Binding-site contacts:
Ligand atom C11 contacts residue ILE92 of chain 1.C at 3.3 Å (hydrophobic).
Ligand atom C13 contacts residue VAL32 of chain 1.C at 3.8 Å (hydrophobic).
Ligand atom O11 contacts residue ALA45 of chain 1.C at 3.8 Å.
Ligand atom C53 contacts residue ALA96 of chain 1.C at 3.4 Å (hydrophobic).
Ligand atom O36 contacts residue ASP157 of chain 1.C at 3.0 Å (salt-bridge).
Ligand atom C9 contacts residue ILE92 of chain 1.C at 3.8 Å (hydrophobic).
Ligand atom C15 contacts residue ILE92 of chain 1.C at 3.4 Å (hydrophobic).
Ligand atom C53 contacts residue GLY98 of chain 1.C at 3.7 Å.
Ligand atom O25 contacts residue ILE90 of chain 1.C at 3.7 Å.
Ligand atom C16 contacts residue ILE92 of chain 1.C at 3.7 Å (hydrophobic).
Ligand atom O34 contacts residue GLY98 of chain 1.C at 3.7 Å.
Ligand atom O36 contacts residue ILE92 of chain 1.C at 3.8 Å.
Ligand atom C49 contacts residue LEU24 of chain 1.C at 3.4 Å (hydrophobic).
Ligand atom C16 contacts residue ASP157 of chain 1.C at 3.8 Å.
Ligand atom C9 contacts residue ALA45 of chain 1.C at 3.0 Å (hydrophobic).
Ligand atom O36 contacts residue ALA156 of chain 1.C at 3.7 Å.
Ligand atom O11 contacts residue VAL32 of chain 1.C at 3.5 Å.
Ligand atom C3 contacts residue CYS95 of chain 1.C at 3.8 Å (hydrophobic).
Ligand atom O11 contacts residue PHE158 of chain 1.C at 3.7 Å.
Ligand atom C2 contacts residue CYS95 of chain 1.C at 3.1 Å (hydrophobic).
Ligand atom N37 contacts residue ASP157 of chain 1.C at 3.5 Å (salt-bridge).
Ligand atom C2 contacts residue PHE94 of chain 1.C at 3.8 Å (hydrophobic).
Ligand atom C49 contacts residue GLY25 of chain 1.C at 3.5 Å.
Ligand atom N21 contacts residue ILE90 of chain 1.C at 3.8 Å.
Ligand atom C38 contacts residue ASP157 of chain 1.C at 3.8 Å.
Ligand atom C8 contacts residue ALA45 of chain 1.C at 3.4 Å (hydrophobic).
Ligand atom C8 contacts residue GLU93 of chain 1.C at 3.3 Å.
Ligand atom C4 contacts residue ALA45 of chain 1.C at 3.8 Å (hydrophobic).
Ligand atom N7 contacts residue CYS95 of chain 1.C at 3.0 Å (h-bond).
Ligand atom C13 contacts residue ILE92 of chain 1.C at 3.7 Å (hydrophobic).
Ligand atom C17 contacts residue PHE158 of chain 1.C at 3.8 Å (hydrophobic).
Ligand atom N28 contacts residue ASP157 of chain 1.C at 3.3 Å (salt-bridge).
Ligand atom CL4 contacts residue LYS47 of chain 1.C at 3.6 Å.
Ligand atom C8 contacts residue CYS95 of chain 1.C at 3.6 Å (hydrophobic).
Ligand atom C53 contacts residue CYS95 of chain 1.C at 3.6 Å (hydrophobic).
Ligand atom CL4 contacts residue ILE90 of chain 1.C at 3.8 Å.
Ligand atom O33 contacts residue LEU24 of chain 1.C at 3.5 Å.
Ligand atom N7 contacts residue PHE94 of chain 1.C at 3.8 Å.
Ligand atom C35 contacts residue ASP157 of chain 1.C at 3.1 Å.
Ligand atom C10 contacts residue ALA45 of chain 1.C at 3.3 Å (hydrophobic).

This protein binds this small molecule.
Small molecule (SMILES): COc1cc2nccc(Oc3ccc(NC(=O)/N=c4\cc(C)o[nH]4)c(Cl)c3)c2cc1OC

Sequence of chain 1.C:
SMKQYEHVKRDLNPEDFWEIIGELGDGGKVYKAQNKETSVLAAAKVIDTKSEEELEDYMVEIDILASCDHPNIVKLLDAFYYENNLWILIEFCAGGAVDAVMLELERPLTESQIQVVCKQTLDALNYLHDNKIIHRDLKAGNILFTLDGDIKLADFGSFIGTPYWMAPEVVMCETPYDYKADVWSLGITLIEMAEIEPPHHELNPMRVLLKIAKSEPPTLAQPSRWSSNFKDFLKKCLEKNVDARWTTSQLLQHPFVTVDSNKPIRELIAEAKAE